Binding-site contacts:
Ligand atom CD1 contacts residue THR1065 of chain 3.F at 2.6 Å.
Ligand atom CA contacts residue ASN1069 of chain 3.F at 3.4 Å.
Ligand atom O contacts residue THR1065 of chain 3.F at 2.7 Å.
Ligand atom C contacts residue THR1065 of chain 3.F at 3.7 Å.
Ligand atom CA contacts residue THR1065 of chain 3.F at 3.4 Å.
Ligand atom CG2 contacts residue ASN1069 of chain 3.F at 3.3 Å.
Ligand atom O contacts residue ASN1069 of chain 3.F at 3.0 Å (h-bond).
Ligand atom CG1 contacts residue PHE1068 of chain 3.F at 3.6 Å (hydrophobic).
Ligand atom N contacts residue THR1065 of chain 3.F at 3.8 Å.
Ligand atom N contacts residue ASN1069 of chain 3.F at 3.0 Å (h-bond).
Ligand atom CD1 contacts residue LEU1064 of chain 3.F at 3.4 Å (hydrophobic).
Ligand atom CD1 contacts residue ARG1049 of chain 3.F at 3.0 Å.
Ligand atom CE2 contacts residue GLN1074 of chain 3.F at 3.3 Å.
Ligand atom NH1 contacts residue ASN1069 of chain 3.F at 2.6 Å (h-bond).
Ligand atom CD contacts residue GLN1074 of chain 3.F at 2.8 Å.
Ligand atom CD2 contacts residue GLN1074 of chain 3.F at 3.2 Å.
Ligand atom CD1 contacts residue PHE1068 of chain 3.F at 3.5 Å (hydrophobic).
Ligand atom O contacts residue THR1065 of chain 3.F at 3.5 Å (h-bond).
Ligand atom C contacts residue ASN1069 of chain 3.F at 3.7 Å.
Ligand atom C contacts residue ASN1069 of chain 3.F at 3.8 Å.
Ligand atom CG contacts residue THR1065 of chain 3.F at 3.6 Å.
Ligand atom NH1 contacts residue ASP1073 of chain 3.F at 3.4 Å (salt-bridge).
Ligand atom CB contacts residue THR1065 of chain 3.F at 3.6 Å.
Ligand atom CB contacts residue GLN1074 of chain 3.F at 3.3 Å.
Ligand atom CG contacts residue GLN1074 of chain 3.F at 3.5 Å.
Ligand atom CD contacts residue ASN1069 of chain 3.F at 3.7 Å.
Ligand atom CD1 contacts residue ILE1053 of chain 3.F at 3.6 Å (hydrophobic).
Ligand atom O contacts residue ARG1049 of chain 3.F at 3.0 Å.
Ligand atom CA contacts residue THR1065 of chain 3.F at 2.7 Å.
Ligand atom C contacts residue THR1065 of chain 3.F at 2.9 Å.
Ligand atom CZ contacts residue ASP1073 of chain 3.F at 3.6 Å.
Ligand atom CZ contacts residue GLN1074 of chain 3.F at 3.4 Å.
Ligand atom CG2 contacts residue PHE1068 of chain 3.F at 3.6 Å (hydrophobic).
Ligand atom NZ contacts residue ASP1073 of chain 3.F at 3.3 Å (salt-bridge).
Ligand atom NE contacts residue GLN1074 of chain 3.F at 3.6 Å (h-bond).
Ligand atom N contacts residue THR1065 of chain 3.F at 2.3 Å (h-bond).
Ligand atom NH1 contacts residue GLN1074 of chain 3.F at 3.8 Å.
Ligand atom CD2 contacts residue ALA1075 of chain 3.F at 3.6 Å (hydrophobic).
Ligand atom CB contacts residue GLN1074 of chain 3.F at 3.7 Å.
Ligand atom NH2 contacts residue ASP1073 of chain 3.F at 3.0 Å (salt-bridge).

A protein and the small-molecule ligand that binds it are described below.
Small molecule (SMILES): CC[C@H](C)[C@H](NC(=O)[C@@H](NC(=O)[C@H](CC(C)C)NC(=O)[C@@H](N)CCCCN)C(C)C)C(=O)N[C@@H](CC(N)=O)C(=O)N[C@@H](CCCCN)C(=O)N[C@@H](CC(=O)O)C(=O)N[C@@H](CCSC)C(=O)N[C@@H](CCCN=C(N)N)C(=O)N[C@H](C(=O)N[C@@H](CC(=O)O)C(=O)N[C@@H](CC(C)C)C(=O)N[C@@H](Cc1ccccc1)C(=O)N[C@@H](CO)C(=O)N1CCC[C@H]1C(=O)N1CCC[C@H]1C(=O)N[C@H](C=O)CC(N)=O)[C@@H](C)O

Sequence of chain 3.F:
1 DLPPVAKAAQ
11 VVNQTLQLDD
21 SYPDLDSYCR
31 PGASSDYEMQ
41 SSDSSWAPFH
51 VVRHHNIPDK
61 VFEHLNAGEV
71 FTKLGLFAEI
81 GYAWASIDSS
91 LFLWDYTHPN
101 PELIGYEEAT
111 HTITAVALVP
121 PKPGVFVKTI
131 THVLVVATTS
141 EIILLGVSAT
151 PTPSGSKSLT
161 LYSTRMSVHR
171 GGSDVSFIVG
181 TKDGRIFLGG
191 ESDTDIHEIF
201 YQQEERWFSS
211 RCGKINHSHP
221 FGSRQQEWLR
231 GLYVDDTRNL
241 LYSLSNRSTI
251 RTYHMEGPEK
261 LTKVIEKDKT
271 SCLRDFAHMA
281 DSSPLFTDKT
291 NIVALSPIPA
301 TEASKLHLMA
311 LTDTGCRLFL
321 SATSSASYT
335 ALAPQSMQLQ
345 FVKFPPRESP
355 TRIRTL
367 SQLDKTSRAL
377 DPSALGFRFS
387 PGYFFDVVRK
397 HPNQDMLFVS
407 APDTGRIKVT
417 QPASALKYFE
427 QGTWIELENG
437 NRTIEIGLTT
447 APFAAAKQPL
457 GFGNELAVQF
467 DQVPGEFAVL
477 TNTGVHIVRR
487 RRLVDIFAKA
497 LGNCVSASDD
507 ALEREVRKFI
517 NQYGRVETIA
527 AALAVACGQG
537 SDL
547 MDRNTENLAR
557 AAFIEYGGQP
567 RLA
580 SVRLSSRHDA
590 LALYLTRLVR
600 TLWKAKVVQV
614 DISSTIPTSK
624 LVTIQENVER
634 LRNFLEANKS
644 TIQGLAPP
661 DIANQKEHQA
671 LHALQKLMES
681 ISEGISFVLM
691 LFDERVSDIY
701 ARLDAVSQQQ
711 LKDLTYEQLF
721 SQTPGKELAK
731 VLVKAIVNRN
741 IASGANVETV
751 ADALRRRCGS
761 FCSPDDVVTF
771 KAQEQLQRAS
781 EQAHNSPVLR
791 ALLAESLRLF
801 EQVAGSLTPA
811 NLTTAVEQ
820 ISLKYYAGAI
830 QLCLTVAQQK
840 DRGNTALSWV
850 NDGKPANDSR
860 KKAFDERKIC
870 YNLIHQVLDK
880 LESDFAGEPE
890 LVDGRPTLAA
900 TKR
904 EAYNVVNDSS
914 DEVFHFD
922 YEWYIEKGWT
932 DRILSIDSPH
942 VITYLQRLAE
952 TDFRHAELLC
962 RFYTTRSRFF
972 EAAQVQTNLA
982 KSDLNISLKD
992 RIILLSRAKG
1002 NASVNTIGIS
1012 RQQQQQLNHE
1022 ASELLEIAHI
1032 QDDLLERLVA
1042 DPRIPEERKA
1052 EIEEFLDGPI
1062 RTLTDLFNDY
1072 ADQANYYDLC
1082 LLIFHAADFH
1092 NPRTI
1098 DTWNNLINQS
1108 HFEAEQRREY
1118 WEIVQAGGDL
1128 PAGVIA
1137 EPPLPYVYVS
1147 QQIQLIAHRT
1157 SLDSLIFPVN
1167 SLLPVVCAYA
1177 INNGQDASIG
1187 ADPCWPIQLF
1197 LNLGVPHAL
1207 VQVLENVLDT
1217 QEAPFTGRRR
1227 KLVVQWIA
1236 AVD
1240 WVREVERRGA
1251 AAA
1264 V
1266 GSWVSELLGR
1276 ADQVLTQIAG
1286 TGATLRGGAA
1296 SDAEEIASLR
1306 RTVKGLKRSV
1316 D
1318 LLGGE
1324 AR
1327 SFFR